Binding-site contacts:
Ligand atom O6 contacts residue SER800 of chain 1.A at 3.4 Å (h-bond).
Ligand atom N2 contacts residue ASN798 of chain 1.A at 3.0 Å (h-bond).
Ligand atom C1 contacts residue SER800 of chain 1.A at 3.4 Å.
Ligand atom O5 contacts residue SER800 of chain 1.A at 3.0 Å (h-bond).
Ligand atom O6 contacts residue GLN801 of chain 1.A at 2.4 Å (h-bond).
Ligand atom O6 contacts residue ASN798 of chain 1.A at 4.5 Å.
Ligand atom C5 contacts residue GLN801 of chain 1.A at 4.3 Å.
Ligand atom C4 contacts residue ASN798 of chain 1.A at 4.2 Å.
Ligand atom C2 contacts residue ASN798 of chain 1.A at 2.5 Å.
Ligand atom C1 contacts residue ASN798 of chain 1.A at 1.4 Å.
Ligand atom C6 contacts residue SER800 of chain 1.A at 3.8 Å.
Ligand atom O7 contacts residue ASN798 of chain 1.A at 3.3 Å (h-bond).
Ligand atom C7 contacts residue ASN798 of chain 1.A at 3.3 Å.
Ligand atom C3 contacts residue ASN798 of chain 1.A at 3.8 Å.
Ligand atom C5 contacts residue ASN798 of chain 1.A at 3.6 Å.
Ligand atom O5 contacts residue ASN798 of chain 1.A at 2.3 Å (h-bond).
Ligand atom O5 contacts residue GLN801 of chain 1.A at 4.3 Å.
Ligand atom C6 contacts residue GLN801 of chain 1.A at 3.4 Å.
Ligand atom C8 contacts residue ASN798 of chain 1.A at 4.0 Å.
Ligand atom C5 contacts residue SER800 of chain 1.A at 3.5 Å.

The small molecule below binds the protein below.
Small molecule (SMILES): CC(=O)N[C@@H]1[C@@H](O)[C@H](O)[C@@H](CO)O[C@H]1O

Sequence of chain 1.A:
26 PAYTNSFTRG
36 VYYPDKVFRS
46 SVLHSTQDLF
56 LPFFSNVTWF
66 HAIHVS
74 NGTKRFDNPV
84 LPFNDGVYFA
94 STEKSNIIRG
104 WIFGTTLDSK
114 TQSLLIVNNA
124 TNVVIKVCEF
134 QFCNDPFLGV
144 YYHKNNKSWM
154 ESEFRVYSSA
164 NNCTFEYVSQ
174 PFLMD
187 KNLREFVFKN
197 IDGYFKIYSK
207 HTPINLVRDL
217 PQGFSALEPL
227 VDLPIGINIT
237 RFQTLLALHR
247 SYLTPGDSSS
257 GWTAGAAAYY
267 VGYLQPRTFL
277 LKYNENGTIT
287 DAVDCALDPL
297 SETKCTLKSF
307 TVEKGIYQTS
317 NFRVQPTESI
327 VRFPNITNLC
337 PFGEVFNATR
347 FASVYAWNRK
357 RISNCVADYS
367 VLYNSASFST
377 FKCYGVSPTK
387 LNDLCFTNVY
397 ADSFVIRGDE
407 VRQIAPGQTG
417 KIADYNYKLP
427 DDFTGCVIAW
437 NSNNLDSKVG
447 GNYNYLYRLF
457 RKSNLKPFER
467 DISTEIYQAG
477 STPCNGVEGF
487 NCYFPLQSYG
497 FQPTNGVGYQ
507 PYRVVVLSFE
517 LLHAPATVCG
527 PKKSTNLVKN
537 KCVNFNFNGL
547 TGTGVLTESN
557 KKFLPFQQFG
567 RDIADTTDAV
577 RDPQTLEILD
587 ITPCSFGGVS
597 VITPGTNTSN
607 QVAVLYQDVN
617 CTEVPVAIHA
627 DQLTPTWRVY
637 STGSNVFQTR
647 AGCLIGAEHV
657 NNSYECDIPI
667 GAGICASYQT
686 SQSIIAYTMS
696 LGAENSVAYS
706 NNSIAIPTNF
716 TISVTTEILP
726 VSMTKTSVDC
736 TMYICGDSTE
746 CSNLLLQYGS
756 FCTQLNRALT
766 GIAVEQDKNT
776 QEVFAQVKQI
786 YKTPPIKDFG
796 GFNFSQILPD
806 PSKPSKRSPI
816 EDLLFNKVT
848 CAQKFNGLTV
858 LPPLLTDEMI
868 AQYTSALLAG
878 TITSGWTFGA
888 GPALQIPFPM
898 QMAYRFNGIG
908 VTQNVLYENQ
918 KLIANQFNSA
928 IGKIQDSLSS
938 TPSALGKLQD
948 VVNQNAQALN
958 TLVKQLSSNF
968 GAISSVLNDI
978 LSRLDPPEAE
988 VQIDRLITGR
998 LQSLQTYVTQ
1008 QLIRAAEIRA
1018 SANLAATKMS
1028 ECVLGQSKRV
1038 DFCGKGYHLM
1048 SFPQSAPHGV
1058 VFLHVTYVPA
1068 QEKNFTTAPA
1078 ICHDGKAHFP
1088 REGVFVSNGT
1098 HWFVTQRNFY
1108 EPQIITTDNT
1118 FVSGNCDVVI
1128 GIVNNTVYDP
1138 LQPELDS